Sequence of chain 2.A:
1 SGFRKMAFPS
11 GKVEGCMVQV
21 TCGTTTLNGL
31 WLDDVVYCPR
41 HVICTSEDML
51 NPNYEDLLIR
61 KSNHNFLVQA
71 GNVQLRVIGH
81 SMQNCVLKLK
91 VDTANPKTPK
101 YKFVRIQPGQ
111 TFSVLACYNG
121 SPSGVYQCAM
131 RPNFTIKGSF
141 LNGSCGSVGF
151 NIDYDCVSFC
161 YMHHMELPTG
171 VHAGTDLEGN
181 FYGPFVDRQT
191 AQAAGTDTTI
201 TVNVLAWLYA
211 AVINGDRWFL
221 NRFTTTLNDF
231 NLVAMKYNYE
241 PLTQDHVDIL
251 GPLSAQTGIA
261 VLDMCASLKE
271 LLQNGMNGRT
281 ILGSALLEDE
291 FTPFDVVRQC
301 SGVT

This small molecule binds to this protein.
Small molecule (SMILES): O=Cc1cccc2[nH]ccc12

Binding-site contacts:
Ligand atom C9 contacts residue ASN142 of chain 2.A at 3.8 Å.
Ligand atom C4 contacts residue GLY143 of chain 2.A at 3.8 Å.
Ligand atom C11 contacts residue ASN142 of chain 2.A at 4.3 Å.
Ligand atom C12 contacts residue CYS145 of chain 2.A at 4.1 Å (hydrophobic).
Ligand atom C4 contacts residue SER144 of chain 2.A at 4.4 Å.
Ligand atom C12 contacts residue ASN142 of chain 2.A at 4.1 Å.
Ligand atom C10 contacts residue GLY143 of chain 2.A at 4.2 Å.
Ligand atom C11 contacts residue GLY143 of chain 2.A at 3.4 Å.
Ligand atom C6 contacts residue CYS145 of chain 2.A at 3.2 Å (hydrophobic).
Ligand atom O1 contacts residue CYS145 of chain 2.A at 2.5 Å (h-bond).
Ligand atom C6 contacts residue DMS1 of chain 2.E at 3.5 Å.
Ligand atom C5 contacts residue HIS41 of chain 2.A at 4.0 Å.
Ligand atom C6 contacts residue HIS41 of chain 2.A at 4.1 Å.
Ligand atom C7 contacts residue DMS1 of chain 2.E at 4.2 Å.
Ligand atom C4 contacts residue HIS41 of chain 2.A at 3.9 Å.
Ligand atom C7 contacts residue ASN142 of chain 2.A at 3.8 Å.
Ligand atom C6 contacts residue ASN142 of chain 2.A at 4.2 Å.
Ligand atom C10 contacts residue THR26 of chain 2.A at 4.4 Å.
Ligand atom C11 contacts residue THR26 of chain 2.A at 4.0 Å.
Ligand atom O1 contacts residue SER144 of chain 2.A at 3.5 Å (h-bond).
Ligand atom C5 contacts residue DMS1 of chain 2.E at 4.0 Å.
Ligand atom C10 contacts residue ASN142 of chain 2.A at 4.4 Å.
Ligand atom C12 contacts residue GLY143 of chain 2.A at 3.7 Å.
Ligand atom O1 contacts residue ASN142 of chain 2.A at 4.2 Å.
Ligand atom N1 contacts residue ASN142 of chain 2.A at 4.0 Å.
Ligand atom C5 contacts residue CYS145 of chain 2.A at 2.9 Å (hydrophobic).
Ligand atom O1 contacts residue GLY143 of chain 2.A at 3.0 Å (h-bond).
Ligand atom O1 contacts residue LEU27 of chain 2.A at 4.0 Å.
Ligand atom C4 contacts residue CYS145 of chain 2.A at 1.8 Å (hydrophobic).
Ligand atom C5 contacts residue GLY143 of chain 2.A at 4.0 Å.
Ligand atom C5 contacts residue ASN142 of chain 2.A at 4.5 Å.
Ligand atom C8 contacts residue ASN142 of chain 2.A at 3.6 Å.
Ligand atom C4 contacts residue DMS1 of chain 2.E at 4.0 Å.